Sequence of chain 1.A:
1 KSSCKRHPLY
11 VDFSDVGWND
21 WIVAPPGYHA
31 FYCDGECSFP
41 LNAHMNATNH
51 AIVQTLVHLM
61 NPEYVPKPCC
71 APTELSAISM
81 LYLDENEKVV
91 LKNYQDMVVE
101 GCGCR

Binding-site contacts:
Ligand atom C7 contacts residue HIS44 of chain 1.A at 3.4 Å.
Ligand atom C6 contacts residue GLU74 of chain 1.A at 3.9 Å.
Ligand atom O6 contacts residue GLU74 of chain 1.A at 3.4 Å (salt-bridge).
Ligand atom O5 contacts residue THR73 of chain 1.A at 4.3 Å.
Ligand atom O7 contacts residue ASN46 of chain 1.A at 3.6 Å (h-bond).
Ligand atom N2 contacts residue ASN46 of chain 1.A at 3.0 Å (h-bond).
Ligand atom C4 contacts residue ASN46 of chain 1.A at 4.4 Å.
Ligand atom O5 contacts residue ASN46 of chain 1.A at 2.4 Å (h-bond).
Ligand atom C6 contacts residue THR73 of chain 1.A at 4.1 Å.
Ligand atom C3 contacts residue ASN46 of chain 1.A at 4.0 Å.
Ligand atom O6 contacts residue THR73 of chain 1.A at 3.8 Å.
Ligand atom C2 contacts residue ASN46 of chain 1.A at 2.6 Å.
Ligand atom C1 contacts residue ASN46 of chain 1.A at 1.5 Å.
Ligand atom C5 contacts residue ASN46 of chain 1.A at 3.8 Å.
Ligand atom C8 contacts residue HIS44 of chain 1.A at 3.3 Å.
Ligand atom O7 contacts residue HIS44 of chain 1.A at 2.9 Å (h-bond).
Ligand atom C7 contacts residue ASN46 of chain 1.A at 3.5 Å.

A protein and the small-molecule ligand that binds it are described below.
Small molecule (SMILES): CC(=O)N[C@@H]1[C@@H](O)[C@H](O)[C@@H](CO)O[C@H]1O